Sequence of chain 1.A:
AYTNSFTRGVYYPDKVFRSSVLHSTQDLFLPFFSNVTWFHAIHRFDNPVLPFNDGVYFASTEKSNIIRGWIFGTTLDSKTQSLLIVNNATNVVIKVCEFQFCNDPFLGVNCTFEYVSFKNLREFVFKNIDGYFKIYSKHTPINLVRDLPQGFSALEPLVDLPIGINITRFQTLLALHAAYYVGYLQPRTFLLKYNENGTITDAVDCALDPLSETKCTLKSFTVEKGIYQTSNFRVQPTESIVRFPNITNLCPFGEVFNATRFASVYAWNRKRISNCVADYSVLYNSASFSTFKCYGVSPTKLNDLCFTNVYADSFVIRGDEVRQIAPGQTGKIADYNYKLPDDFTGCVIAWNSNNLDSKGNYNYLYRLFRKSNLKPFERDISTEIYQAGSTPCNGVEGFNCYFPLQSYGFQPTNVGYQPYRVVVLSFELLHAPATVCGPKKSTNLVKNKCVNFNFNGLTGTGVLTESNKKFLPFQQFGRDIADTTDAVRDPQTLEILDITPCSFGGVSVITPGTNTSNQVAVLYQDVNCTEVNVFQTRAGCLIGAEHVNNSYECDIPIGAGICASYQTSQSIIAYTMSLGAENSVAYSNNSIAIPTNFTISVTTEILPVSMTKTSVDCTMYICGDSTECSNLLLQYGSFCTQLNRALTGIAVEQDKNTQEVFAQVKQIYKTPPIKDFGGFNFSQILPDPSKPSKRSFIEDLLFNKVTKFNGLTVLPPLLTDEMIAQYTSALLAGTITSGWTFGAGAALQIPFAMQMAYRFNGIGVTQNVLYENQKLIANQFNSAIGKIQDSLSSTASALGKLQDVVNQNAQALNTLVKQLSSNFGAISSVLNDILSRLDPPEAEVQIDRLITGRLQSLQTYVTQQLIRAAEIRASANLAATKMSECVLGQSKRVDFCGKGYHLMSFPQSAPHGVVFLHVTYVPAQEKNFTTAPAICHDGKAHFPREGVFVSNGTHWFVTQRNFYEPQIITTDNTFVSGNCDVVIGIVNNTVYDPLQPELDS

Binding-site contacts:
Ligand atom C7 contacts residue ASN801 of chain 1.A at 3.5 Å.
Ligand atom O6 contacts residue ASN801 of chain 1.A at 4.1 Å.
Ligand atom C6 contacts residue ASN801 of chain 1.A at 4.5 Å.
Ligand atom C1 contacts residue SER803 of chain 1.A at 3.7 Å.
Ligand atom O6 contacts residue GLN804 of chain 1.A at 2.3 Å (h-bond).
Ligand atom C5 contacts residue SER803 of chain 1.A at 3.5 Å.
Ligand atom O5 contacts residue ASN801 of chain 1.A at 2.3 Å (h-bond).
Ligand atom O6 contacts residue SER803 of chain 1.A at 3.7 Å.
Ligand atom C6 contacts residue GLN804 of chain 1.A at 3.7 Å.
Ligand atom C2 contacts residue ASN801 of chain 1.A at 2.4 Å.
Ligand atom C5 contacts residue GLN804 of chain 1.A at 4.5 Å.
Ligand atom O5 contacts residue SER803 of chain 1.A at 3.6 Å.
Ligand atom N2 contacts residue ASN801 of chain 1.A at 2.9 Å (h-bond).
Ligand atom C4 contacts residue ASN801 of chain 1.A at 4.2 Å.
Ligand atom C5 contacts residue ASN801 of chain 1.A at 3.6 Å.
Ligand atom C3 contacts residue ASN801 of chain 1.A at 3.8 Å.
Ligand atom C1 contacts residue ASN801 of chain 1.A at 1.4 Å.
Ligand atom C8 contacts residue LYS795 of chain 1.A at 4.2 Å.
Ligand atom O7 contacts residue ASN801 of chain 1.A at 3.7 Å.
Ligand atom C6 contacts residue SER803 of chain 1.A at 4.2 Å.

This protein binds this small molecule.
Small molecule (SMILES): CC(=O)N[C@H]1[C@H](O[C@H]2[C@H](O)[C@@H](NC(C)=O)CO[C@@H]2CO)O[C@H](CO)[C@@H](O)[C@@H]1O